Binding-site contacts:
Ligand atom O3A contacts residue LEU30 of chain 1.J at 3.5 Å.
Ligand atom O1A contacts residue K1 of chain 1.PA at 3.3 Å.
Ligand atom O2B contacts residue THR89 of chain 1.J at 3.1 Å (h-bond).
Ligand atom C2' contacts residue ASP498 of chain 1.J at 3.3 Å.
Ligand atom N6 contacts residue ASP482 of chain 1.J at 3.0 Å (salt-bridge).
Ligand atom O2' contacts residue ASP498 of chain 1.J at 2.5 Å (salt-bridge).
Ligand atom C3' contacts residue ASP498 of chain 1.J at 3.3 Å.
Ligand atom O1A contacts residue GLY31 of chain 1.J at 3.3 Å (h-bond).
Ligand atom N1 contacts residue ALA483 of chain 1.J at 3.0 Å (h-bond).
Ligand atom O2B contacts residue THR90 of chain 1.J at 2.9 Å (h-bond).
Ligand atom O3G contacts residue VAL53 of chain 1.J at 3.2 Å.
Ligand atom PB contacts residue MG1 of chain 1.OA at 3.5 Å.
Ligand atom O2' contacts residue GLY413 of chain 1.J at 3.3 Å.
Ligand atom O2G contacts residue THR88 of chain 1.J at 2.9 Å (h-bond).
Ligand atom O1B contacts residue MG1 of chain 1.OA at 2.5 Å.
Ligand atom O2B contacts residue THR88 of chain 1.J at 3.4 Å (h-bond).
Ligand atom O2A contacts residue MG1 of chain 1.OA at 2.0 Å.
Ligand atom O1A contacts residue LEU30 of chain 1.J at 3.6 Å.
Ligand atom O1B contacts residue GLY87 of chain 1.J at 3.4 Å (h-bond).
Ligand atom PA contacts residue MG1 of chain 1.OA at 3.4 Å.
Ligand atom O1G contacts residue MG1 of chain 1.OA at 2.1 Å.
Ligand atom N1 contacts residue ASP482 of chain 1.J at 3.0 Å (salt-bridge).
Ligand atom C6 contacts residue ASP482 of chain 1.J at 3.5 Å.
Ligand atom C2 contacts residue ALA483 of chain 1.J at 3.5 Å (hydrophobic).
Ligand atom O1G contacts residue ASP86 of chain 1.J at 2.8 Å (salt-bridge).
Ligand atom N3B contacts residue THR89 of chain 1.J at 3.0 Å (h-bond).
Ligand atom O3G contacts residue ASP51 of chain 1.J at 2.8 Å (salt-bridge).
Ligand atom PG contacts residue MG1 of chain 1.OA at 3.4 Å.
Ligand atom N3B contacts residue MG1 of chain 1.OA at 3.6 Å.
Ligand atom O2G contacts residue VAL53 of chain 1.J at 3.5 Å.
Ligand atom O5' contacts residue GLY31 of chain 1.J at 3.4 Å (h-bond).
Ligand atom O1A contacts residue THR29 of chain 1.J at 3.4 Å (h-bond).
Ligand atom C6 contacts residue PRO32 of chain 1.J at 3.5 Å (hydrophobic).
Ligand atom N7 contacts residue ASN153 of chain 1.J at 3.5 Å (h-bond).
Ligand atom O1B contacts residue ASP86 of chain 1.J at 2.9 Å (salt-bridge).
Ligand atom O2' contacts residue GLY414 of chain 1.J at 2.7 Å (h-bond).
Ligand atom C5 contacts residue PRO32 of chain 1.J at 3.5 Å (hydrophobic).
Ligand atom O2B contacts residue GLY87 of chain 1.J at 3.3 Å.
Ligand atom N3 contacts residue GLY414 of chain 1.J at 3.3 Å.
Ligand atom O3' contacts residue ASP498 of chain 1.J at 3.2 Å (salt-bridge).

This protein binds this small molecule.
Small molecule (SMILES): Nc1ncnc2c1ncn2[C@@H]1O[C@H](CO[P](=O)(O)O[P](=O)(O)NP(=O)(O)O)[C@@H](O)[C@H]1O

Sequence of chain 1.J:
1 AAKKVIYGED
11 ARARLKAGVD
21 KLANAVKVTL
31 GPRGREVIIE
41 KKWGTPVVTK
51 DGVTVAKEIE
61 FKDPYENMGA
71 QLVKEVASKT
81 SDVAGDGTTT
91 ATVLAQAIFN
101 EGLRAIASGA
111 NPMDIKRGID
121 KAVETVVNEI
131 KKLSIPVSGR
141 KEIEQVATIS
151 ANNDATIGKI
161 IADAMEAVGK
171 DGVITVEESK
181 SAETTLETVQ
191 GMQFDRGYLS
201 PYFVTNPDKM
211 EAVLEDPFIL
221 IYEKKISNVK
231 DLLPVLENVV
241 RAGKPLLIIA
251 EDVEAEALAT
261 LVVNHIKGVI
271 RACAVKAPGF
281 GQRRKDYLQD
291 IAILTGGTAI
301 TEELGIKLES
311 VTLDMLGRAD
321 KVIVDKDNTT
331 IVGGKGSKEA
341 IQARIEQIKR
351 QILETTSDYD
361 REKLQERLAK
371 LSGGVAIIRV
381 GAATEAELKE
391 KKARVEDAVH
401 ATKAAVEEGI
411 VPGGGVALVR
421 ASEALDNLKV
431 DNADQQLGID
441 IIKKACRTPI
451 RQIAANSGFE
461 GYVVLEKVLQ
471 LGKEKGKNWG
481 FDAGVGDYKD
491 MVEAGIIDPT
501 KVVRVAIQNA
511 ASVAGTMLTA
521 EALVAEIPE